Sequence of chain 1.A:
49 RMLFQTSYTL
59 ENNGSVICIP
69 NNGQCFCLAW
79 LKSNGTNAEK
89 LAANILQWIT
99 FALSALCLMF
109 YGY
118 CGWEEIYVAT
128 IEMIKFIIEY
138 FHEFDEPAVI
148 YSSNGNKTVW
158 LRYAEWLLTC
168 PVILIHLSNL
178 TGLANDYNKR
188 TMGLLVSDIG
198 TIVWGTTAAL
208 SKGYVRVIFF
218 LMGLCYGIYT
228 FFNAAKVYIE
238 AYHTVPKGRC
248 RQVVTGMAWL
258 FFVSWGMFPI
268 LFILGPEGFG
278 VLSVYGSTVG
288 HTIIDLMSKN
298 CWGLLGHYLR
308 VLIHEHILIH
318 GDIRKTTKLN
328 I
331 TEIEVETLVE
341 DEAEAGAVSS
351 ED

Binding-site contacts:
Ligand atom C4 contacts residue ASN61 of chain 1.A at 4.2 Å.
Ligand atom C8 contacts residue ASN61 of chain 1.A at 4.4 Å.
Ligand atom C5 contacts residue ASN61 of chain 1.A at 3.6 Å.
Ligand atom O5 contacts residue ASN61 of chain 1.A at 2.4 Å (h-bond).
Ligand atom N2 contacts residue ASN61 of chain 1.A at 2.7 Å (h-bond).
Ligand atom C7 contacts residue ASN61 of chain 1.A at 3.3 Å.
Ligand atom O7 contacts residue ASN61 of chain 1.A at 3.6 Å (h-bond).
Ligand atom C3 contacts residue ASN61 of chain 1.A at 3.7 Å.
Ligand atom C2 contacts residue ASN61 of chain 1.A at 2.4 Å.
Ligand atom C1 contacts residue ASN61 of chain 1.A at 1.4 Å.

A protein and the small-molecule ligand that binds it are described below.
Small molecule (SMILES): CC(=O)N[C@H]1[C@H](O[C@H]2[C@H](O)[C@@H](NC(C)=O)CO[C@@H]2CO)O[C@H](CO)[C@@H](O)[C@@H]1O